Binding-site contacts:
Ligand atom O12 contacts residue ASN67 of chain 1.A at 2.4 Å (h-bond).
Ligand atom C15 contacts residue LEU31 of chain 1.A at 3.9 Å (hydrophobic).
Ligand atom C2 contacts residue TYR69 of chain 1.A at 4.0 Å (hydrophobic).
Ligand atom C13 contacts residue LEU31 of chain 1.A at 4.1 Å (hydrophobic).
Ligand atom C1 contacts residue TYR69 of chain 1.A at 4.5 Å (hydrophobic).
Ligand atom C18 contacts residue LEU31 of chain 1.A at 4.3 Å (hydrophobic).
Ligand atom C8 contacts residue LEU31 of chain 1.A at 3.8 Å (hydrophobic).
Ligand atom O10 contacts residue LEU31 of chain 1.A at 3.3 Å.
Ligand atom O12 contacts residue TYR69 of chain 1.A at 3.8 Å.
Ligand atom C8 contacts residue TYR69 of chain 1.A at 3.5 Å (hydrophobic).
Ligand atom C7 contacts residue TYR69 of chain 1.A at 4.5 Å (hydrophobic).
Ligand atom O10 contacts residue ASN67 of chain 1.A at 4.0 Å.
Ligand atom C17 contacts residue ASN67 of chain 1.A at 3.5 Å.
Ligand atom C15 contacts residue GLY32 of chain 1.A at 3.2 Å.
Ligand atom C17 contacts residue LEU31 of chain 1.A at 4.2 Å (hydrophobic).
Ligand atom O9 contacts residue TYR69 of chain 1.A at 3.6 Å.
Ligand atom O11 contacts residue GLY30 of chain 1.A at 3.6 Å.
Ligand atom C1 contacts residue LEU31 of chain 1.A at 4.2 Å (hydrophobic).
Ligand atom C7 contacts residue ASN67 of chain 1.A at 3.5 Å.
Ligand atom C16 contacts residue GLY32 of chain 1.A at 4.3 Å.
Ligand atom C20 contacts residue ASP66 of chain 1.A at 4.3 Å.
Ligand atom C4 contacts residue LEU2 of chain 1.A at 4.2 Å (hydrophobic).
Ligand atom C14 contacts residue GLY32 of chain 1.A at 4.3 Å.
Ligand atom C5 contacts residue LEU2 of chain 1.A at 4.0 Å (hydrophobic).
Ligand atom C7 contacts residue LEU31 of chain 1.A at 4.0 Å (hydrophobic).
Ligand atom O11 contacts residue TYR69 of chain 1.A at 3.8 Å.
Ligand atom C13 contacts residue TYR69 of chain 1.A at 4.2 Å (hydrophobic).
Ligand atom O9 contacts residue LEU31 of chain 1.A at 3.8 Å.
Ligand atom C18 contacts residue ASN67 of chain 1.A at 4.3 Å.
Ligand atom C13 contacts residue GLY32 of chain 1.A at 4.1 Å.
Ligand atom C2 contacts residue LEU31 of chain 1.A at 4.1 Å (hydrophobic).
Ligand atom O11 contacts residue LEU31 of chain 1.A at 3.6 Å.
Ligand atom C14 contacts residue LEU31 of chain 1.A at 4.2 Å (hydrophobic).

The protein below binds the small molecule below.
Small molecule (SMILES): CCCCOC(=O)c1ccccc1C(=O)OCCCC

Sequence of chain 1.A:
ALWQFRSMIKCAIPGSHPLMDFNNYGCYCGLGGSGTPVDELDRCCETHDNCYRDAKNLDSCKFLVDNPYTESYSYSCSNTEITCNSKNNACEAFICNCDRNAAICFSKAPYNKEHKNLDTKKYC